Sequence of chain 21.V:
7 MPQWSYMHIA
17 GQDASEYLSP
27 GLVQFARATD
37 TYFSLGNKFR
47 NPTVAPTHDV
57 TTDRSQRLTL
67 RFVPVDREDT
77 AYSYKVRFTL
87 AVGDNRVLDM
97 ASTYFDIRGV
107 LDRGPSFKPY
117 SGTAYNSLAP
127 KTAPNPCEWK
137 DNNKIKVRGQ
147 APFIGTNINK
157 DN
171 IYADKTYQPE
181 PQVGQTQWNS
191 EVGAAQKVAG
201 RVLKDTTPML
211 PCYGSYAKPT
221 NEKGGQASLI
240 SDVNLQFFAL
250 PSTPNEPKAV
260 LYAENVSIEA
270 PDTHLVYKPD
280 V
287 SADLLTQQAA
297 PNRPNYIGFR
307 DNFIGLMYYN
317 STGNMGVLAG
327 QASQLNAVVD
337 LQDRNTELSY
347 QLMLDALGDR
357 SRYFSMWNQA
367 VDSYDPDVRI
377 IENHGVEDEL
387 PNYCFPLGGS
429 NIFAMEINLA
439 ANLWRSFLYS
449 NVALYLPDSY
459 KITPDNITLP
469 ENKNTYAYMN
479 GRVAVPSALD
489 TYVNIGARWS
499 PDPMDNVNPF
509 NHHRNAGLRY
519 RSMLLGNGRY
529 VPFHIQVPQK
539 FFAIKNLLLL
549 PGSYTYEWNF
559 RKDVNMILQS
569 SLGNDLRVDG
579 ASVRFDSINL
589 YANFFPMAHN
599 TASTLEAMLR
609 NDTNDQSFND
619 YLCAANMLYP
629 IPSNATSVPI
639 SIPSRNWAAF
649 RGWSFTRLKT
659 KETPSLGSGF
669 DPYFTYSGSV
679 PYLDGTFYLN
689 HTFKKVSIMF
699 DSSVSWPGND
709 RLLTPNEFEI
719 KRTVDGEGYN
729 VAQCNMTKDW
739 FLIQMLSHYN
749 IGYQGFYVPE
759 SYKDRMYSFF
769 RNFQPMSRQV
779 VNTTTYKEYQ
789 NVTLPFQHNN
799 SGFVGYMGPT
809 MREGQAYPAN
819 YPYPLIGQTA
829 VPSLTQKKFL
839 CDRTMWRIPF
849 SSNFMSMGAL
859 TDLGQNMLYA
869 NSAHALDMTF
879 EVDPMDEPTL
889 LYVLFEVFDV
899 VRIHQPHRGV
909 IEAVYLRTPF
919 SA

A protein and the small-molecule ligand that binds it are described below.
Small molecule (SMILES): NC(N)=NCCC[C@H](NC(=O)[C@@H]1CCCN1)C(=O)N[C@H](C=O)Cc1cnc[nH]1

Binding-site contacts:
Ligand atom CA contacts residue CYS621 of chain 21.T at 3.1 Å (hydrophobic).
Ligand atom CD2 contacts residue GLU894 of chain 21.T at 4.2 Å.
Ligand atom CB contacts residue TYR619 of chain 21.T at 3.1 Å (hydrophobic).
Ligand atom CD2 contacts residue ARG845 of chain 21.T at 3.8 Å.
Ligand atom CA contacts residue TYR619 of chain 21.T at 3.6 Å (hydrophobic).
Ligand atom CB contacts residue ARG649 of chain 21.T at 3.6 Å.
Ligand atom N contacts residue TYR619 of chain 21.T at 3.4 Å.
Ligand atom CG contacts residue ASN617 of chain 21.T at 3.6 Å.
Ligand atom CA contacts residue ARG649 of chain 21.T at 4.0 Å.
Ligand atom CA contacts residue ASN617 of chain 21.T at 4.2 Å.
Ligand atom CD contacts residue ARG46 of chain 21.V at 3.9 Å.
Ligand atom N contacts residue TYR619 of chain 21.T at 3.7 Å.
Ligand atom N contacts residue ASN617 of chain 21.T at 2.8 Å (h-bond).
Ligand atom N contacts residue CYS621 of chain 21.T at 3.2 Å (h-bond).
Ligand atom CE1 contacts residue GLU894 of chain 21.T at 4.3 Å.
Ligand atom C contacts residue TYR619 of chain 21.T at 3.4 Å (hydrophobic).
Ligand atom C contacts residue ASN617 of chain 21.T at 4.2 Å.
Ligand atom CE1 contacts residue LEU348 of chain 21.T at 4.0 Å (hydrophobic).
Ligand atom CD contacts residue CYS621 of chain 21.T at 4.2 Å (hydrophobic).
Ligand atom C contacts residue ARG649 of chain 21.T at 3.8 Å.
Ligand atom CG contacts residue GLU894 of chain 21.T at 3.8 Å.
Ligand atom CD contacts residue ASN617 of chain 21.T at 2.8 Å.
Ligand atom CA contacts residue ARG649 of chain 21.T at 3.9 Å.
Ligand atom CB contacts residue TYR619 of chain 21.T at 4.0 Å (hydrophobic).
Ligand atom CA contacts residue TYR619 of chain 21.T at 3.8 Å (hydrophobic).
Ligand atom N contacts residue ARG649 of chain 21.T at 3.8 Å.
Ligand atom CB contacts residue CYS621 of chain 21.T at 3.7 Å (hydrophobic).
Ligand atom ND1 contacts residue LEU348 of chain 21.T at 4.2 Å.
Ligand atom CG contacts residue PHE896 of chain 21.T at 3.4 Å (hydrophobic).
Ligand atom O contacts residue ARG845 of chain 21.T at 4.2 Å.
Ligand atom CB contacts residue PHE896 of chain 21.T at 3.9 Å (hydrophobic).
Ligand atom CB contacts residue GLU894 of chain 21.T at 4.2 Å.
Ligand atom C contacts residue ARG649 of chain 21.T at 4.2 Å.
Ligand atom ND1 contacts residue GLU894 of chain 21.T at 3.9 Å.
Ligand atom CE1 contacts residue MET843 of chain 21.T at 4.1 Å (hydrophobic).
Ligand atom O contacts residue TYR619 of chain 21.T at 3.9 Å.
Ligand atom CB contacts residue ARG649 of chain 21.T at 3.8 Å.
Ligand atom N contacts residue ASP618 of chain 21.T at 3.5 Å (salt-bridge).
Ligand atom O contacts residue ARG649 of chain 21.T at 3.2 Å (salt-bridge).
Ligand atom CG contacts residue ARG46 of chain 21.V at 3.7 Å.

Sequence of chain 21.T:
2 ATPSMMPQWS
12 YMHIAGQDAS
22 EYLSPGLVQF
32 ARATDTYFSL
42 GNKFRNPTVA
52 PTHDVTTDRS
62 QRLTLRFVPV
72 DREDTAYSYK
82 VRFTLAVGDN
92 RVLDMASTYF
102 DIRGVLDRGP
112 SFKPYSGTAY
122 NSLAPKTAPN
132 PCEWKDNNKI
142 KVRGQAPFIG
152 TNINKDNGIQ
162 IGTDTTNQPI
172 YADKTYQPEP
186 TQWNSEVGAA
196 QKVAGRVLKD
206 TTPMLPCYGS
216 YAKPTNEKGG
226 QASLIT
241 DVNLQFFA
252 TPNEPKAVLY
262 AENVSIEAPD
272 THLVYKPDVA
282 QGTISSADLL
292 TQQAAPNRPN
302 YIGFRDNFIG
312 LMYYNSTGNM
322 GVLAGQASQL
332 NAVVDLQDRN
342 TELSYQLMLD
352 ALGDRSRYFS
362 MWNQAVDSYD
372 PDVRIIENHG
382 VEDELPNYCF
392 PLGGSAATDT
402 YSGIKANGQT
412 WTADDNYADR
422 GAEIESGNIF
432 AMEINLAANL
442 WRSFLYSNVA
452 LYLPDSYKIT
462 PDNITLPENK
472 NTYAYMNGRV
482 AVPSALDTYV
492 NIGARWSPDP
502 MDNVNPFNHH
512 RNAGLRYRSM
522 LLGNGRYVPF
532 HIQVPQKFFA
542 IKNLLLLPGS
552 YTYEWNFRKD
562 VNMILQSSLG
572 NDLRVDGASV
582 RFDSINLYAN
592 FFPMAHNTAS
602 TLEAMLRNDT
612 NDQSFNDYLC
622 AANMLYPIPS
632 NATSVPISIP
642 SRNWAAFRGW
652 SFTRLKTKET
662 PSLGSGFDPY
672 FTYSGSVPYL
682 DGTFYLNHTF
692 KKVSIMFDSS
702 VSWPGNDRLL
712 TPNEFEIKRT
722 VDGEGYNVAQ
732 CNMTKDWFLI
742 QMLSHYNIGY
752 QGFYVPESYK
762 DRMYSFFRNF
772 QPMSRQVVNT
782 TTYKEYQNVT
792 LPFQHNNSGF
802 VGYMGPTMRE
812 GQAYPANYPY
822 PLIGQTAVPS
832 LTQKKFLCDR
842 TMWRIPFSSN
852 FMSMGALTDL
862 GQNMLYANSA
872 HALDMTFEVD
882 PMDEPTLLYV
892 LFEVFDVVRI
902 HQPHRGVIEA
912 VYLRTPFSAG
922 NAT